A small-molecule ligand and the protein it binds are described below.
Small molecule (SMILES): CC(=O)N[C@H]1[C@H](O[C@H]2[C@H](O)[C@@H](NC(C)=O)CO[C@@H]2CO)O[C@H](CO)[C@@H](O)[C@@H]1O

Binding-site contacts:
Ligand atom C2 contacts residue ASN81 of chain 1.C at 2.3 Å.
Ligand atom C7 contacts residue GLN80 of chain 1.C at 4.3 Å.
Ligand atom O4 contacts residue PHE120 of chain 1.C at 3.6 Å.
Ligand atom O5 contacts residue PHE120 of chain 1.C at 4.1 Å.
Ligand atom C3 contacts residue ASN81 of chain 1.C at 3.6 Å.
Ligand atom O6 contacts residue GLU119 of chain 1.C at 3.4 Å (salt-bridge).
Ligand atom C8 contacts residue GLN80 of chain 1.C at 3.3 Å.
Ligand atom C6 contacts residue ASN81 of chain 1.C at 3.9 Å.
Ligand atom C1 contacts residue ASN81 of chain 1.C at 1.4 Å.
Ligand atom N2 contacts residue ASN81 of chain 1.C at 3.0 Å (h-bond).
Ligand atom C5 contacts residue ASN81 of chain 1.C at 3.0 Å.
Ligand atom C5 contacts residue PHE120 of chain 1.C at 3.9 Å (hydrophobic).
Ligand atom O6 contacts residue ASN81 of chain 1.C at 4.3 Å.
Ligand atom C8 contacts residue THR122 of chain 1.C at 4.4 Å.
Ligand atom C4 contacts residue ASN81 of chain 1.C at 3.8 Å.
Ligand atom O5 contacts residue ASN81 of chain 1.C at 1.5 Å (h-bond).
Ligand atom O7 contacts residue ASN81 of chain 1.C at 3.1 Å (h-bond).
Ligand atom C7 contacts residue ASN81 of chain 1.C at 3.3 Å.
Ligand atom C1 contacts residue PHE120 of chain 1.C at 3.8 Å (hydrophobic).
Ligand atom C4 contacts residue PHE120 of chain 1.C at 4.3 Å (hydrophobic).

Sequence of chain 1.C:
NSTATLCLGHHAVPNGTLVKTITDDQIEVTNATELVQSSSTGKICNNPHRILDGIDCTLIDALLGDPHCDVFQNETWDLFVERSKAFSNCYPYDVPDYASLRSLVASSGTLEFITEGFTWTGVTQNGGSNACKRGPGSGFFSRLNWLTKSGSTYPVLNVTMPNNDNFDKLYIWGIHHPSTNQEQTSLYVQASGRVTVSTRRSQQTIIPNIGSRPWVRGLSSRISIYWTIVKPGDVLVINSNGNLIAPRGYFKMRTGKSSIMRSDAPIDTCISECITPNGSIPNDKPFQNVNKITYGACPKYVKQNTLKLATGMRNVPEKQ